This small molecule binds to this protein.
Small molecule (SMILES): CC(=O)N[C@@H]1[C@@H](O)[C@H](O)[C@@H](CO)O[C@H]1O

Binding-site contacts:
Ligand atom C4 contacts residue ASN60 of chain 1.A at 4.2 Å.
Ligand atom C3 contacts residue GLU41 of chain 1.A at 4.4 Å.
Ligand atom C5 contacts residue ASN43 of chain 1.A at 4.0 Å.
Ligand atom C3 contacts residue ASN60 of chain 1.A at 3.7 Å.
Ligand atom C1 contacts residue GLU41 of chain 1.A at 3.8 Å.
Ligand atom N2 contacts residue GLU41 of chain 1.A at 3.9 Å.
Ligand atom N2 contacts residue ASN60 of chain 1.A at 2.7 Å (h-bond).
Ligand atom C4 contacts residue GLU41 of chain 1.A at 3.6 Å.
Ligand atom C7 contacts residue ASN60 of chain 1.A at 3.4 Å.
Ligand atom C2 contacts residue ASN43 of chain 1.A at 4.3 Å.
Ligand atom C1 contacts residue ASN43 of chain 1.A at 3.6 Å.
Ligand atom O7 contacts residue ASN60 of chain 1.A at 4.3 Å.
Ligand atom C5 contacts residue ASN60 of chain 1.A at 3.7 Å.
Ligand atom C5 contacts residue GLU41 of chain 1.A at 4.3 Å.
Ligand atom C6 contacts residue GLU41 of chain 1.A at 3.8 Å.
Ligand atom C8 contacts residue ASN60 of chain 1.A at 3.9 Å.
Ligand atom O5 contacts residue ASN43 of chain 1.A at 3.0 Å (h-bond).
Ligand atom C2 contacts residue GLU41 of chain 1.A at 3.5 Å.
Ligand atom O6 contacts residue ASN43 of chain 1.A at 4.1 Å.
Ligand atom C2 contacts residue ASN60 of chain 1.A at 2.3 Å.
Ligand atom C6 contacts residue ASN43 of chain 1.A at 3.9 Å.
Ligand atom O3 contacts residue GLU41 of chain 1.A at 4.1 Å.
Ligand atom O5 contacts residue ASN60 of chain 1.A at 2.4 Å (h-bond).
Ligand atom O4 contacts residue GLU41 of chain 1.A at 4.0 Å.
Ligand atom C1 contacts residue ASN60 of chain 1.A at 1.5 Å.
Ligand atom O5 contacts residue GLU41 of chain 1.A at 4.0 Å.

Sequence of chain 1.A:
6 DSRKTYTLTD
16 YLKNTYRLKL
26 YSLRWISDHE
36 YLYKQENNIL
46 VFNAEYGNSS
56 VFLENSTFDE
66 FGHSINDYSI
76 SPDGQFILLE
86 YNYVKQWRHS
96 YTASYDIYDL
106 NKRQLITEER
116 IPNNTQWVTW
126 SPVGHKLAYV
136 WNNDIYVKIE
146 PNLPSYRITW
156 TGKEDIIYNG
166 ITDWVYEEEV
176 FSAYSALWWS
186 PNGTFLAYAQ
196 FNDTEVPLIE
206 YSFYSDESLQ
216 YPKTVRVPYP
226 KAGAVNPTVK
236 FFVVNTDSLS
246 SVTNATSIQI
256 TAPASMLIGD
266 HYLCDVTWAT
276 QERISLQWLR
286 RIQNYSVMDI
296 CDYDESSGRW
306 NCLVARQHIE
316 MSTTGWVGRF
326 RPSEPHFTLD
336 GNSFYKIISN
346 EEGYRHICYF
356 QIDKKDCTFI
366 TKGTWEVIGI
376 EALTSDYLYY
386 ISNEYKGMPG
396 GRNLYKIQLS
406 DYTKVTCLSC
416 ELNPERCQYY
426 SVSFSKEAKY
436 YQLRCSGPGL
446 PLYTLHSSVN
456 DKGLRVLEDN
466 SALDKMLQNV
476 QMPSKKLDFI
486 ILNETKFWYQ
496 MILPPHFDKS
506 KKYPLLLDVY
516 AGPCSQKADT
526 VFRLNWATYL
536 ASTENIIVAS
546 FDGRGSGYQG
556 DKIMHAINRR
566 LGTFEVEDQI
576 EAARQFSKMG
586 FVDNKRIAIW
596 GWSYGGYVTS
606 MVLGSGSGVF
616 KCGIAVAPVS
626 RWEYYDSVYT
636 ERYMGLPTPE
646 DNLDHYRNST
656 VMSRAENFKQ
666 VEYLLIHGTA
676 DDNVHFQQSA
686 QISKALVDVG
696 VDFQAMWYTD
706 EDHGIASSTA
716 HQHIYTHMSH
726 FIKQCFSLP